Sequence of chain 1.B:
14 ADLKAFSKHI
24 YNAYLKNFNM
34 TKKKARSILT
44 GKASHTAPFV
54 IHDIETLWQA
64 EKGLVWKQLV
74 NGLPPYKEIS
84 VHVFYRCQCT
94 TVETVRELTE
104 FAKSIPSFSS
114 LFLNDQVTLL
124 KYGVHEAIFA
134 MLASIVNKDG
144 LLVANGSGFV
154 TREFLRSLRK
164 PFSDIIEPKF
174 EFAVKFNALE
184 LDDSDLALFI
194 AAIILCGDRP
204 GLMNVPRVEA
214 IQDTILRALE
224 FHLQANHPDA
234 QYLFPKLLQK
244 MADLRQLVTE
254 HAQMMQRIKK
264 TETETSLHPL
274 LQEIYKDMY

The protein below binds the small molecule below.
Small molecule (SMILES): Cc1cc(Cn2ncn(-c3ccc(OC(F)(F)F)cc3)c2=O)cc(C)c1OC(C)(C)C(=O)O

Binding-site contacts:
Ligand atom C2 contacts residue THR93 of chain 1.B at 3.7 Å.
Ligand atom O29 contacts residue TRP69 of chain 1.B at 3.4 Å.
Ligand atom C30 contacts residue ARG89 of chain 1.B at 3.8 Å.
Ligand atom O25 contacts residue TYR278 of chain 1.B at 2.9 Å.
Ligand atom F31 contacts residue LEU60 of chain 1.B at 3.1 Å.
Ligand atom C16 contacts residue PHE132 of chain 1.B at 3.7 Å (hydrophobic).
Ligand atom C2 contacts residue ARG89 of chain 1.B at 3.8 Å.
Ligand atom C21 contacts residue PHE132 of chain 1.B at 3.6 Å (hydrophobic).
Ligand atom F33 contacts residue VAL86 of chain 1.B at 3.6 Å.
Ligand atom F32 contacts residue VAL153 of chain 1.B at 3.2 Å.
Ligand atom C8 contacts residue CYS90 of chain 1.B at 3.5 Å (hydrophobic).
Ligand atom C24 contacts residue TYR278 of chain 1.B at 3.2 Å (hydrophobic).
Ligand atom C21 contacts residue THR94 of chain 1.B at 3.7 Å.
Ligand atom F31 contacts residue TRP69 of chain 1.B at 3.1 Å.
Ligand atom N7 contacts residue CYS90 of chain 1.B at 3.5 Å (h-bond).
Ligand atom F31 contacts residue ARG89 of chain 1.B at 3.4 Å.
Ligand atom C24 contacts residue LEU274 of chain 1.B at 3.6 Å (hydrophobic).
Ligand atom C3 contacts residue THR93 of chain 1.B at 3.3 Å.
Ligand atom O29 contacts residue ARG89 of chain 1.B at 3.6 Å.
Ligand atom C1 contacts residue ARG89 of chain 1.B at 3.7 Å.
Ligand atom C27 contacts residue THR94 of chain 1.B at 3.3 Å.
Ligand atom C16 contacts residue THR94 of chain 1.B at 3.6 Å.
Ligand atom O12 contacts residue THR93 of chain 1.B at 3.8 Å.
Ligand atom C17 contacts residue HIS254 of chain 1.B at 3.4 Å.
Ligand atom C2 contacts residue VAL146 of chain 1.B at 3.6 Å (hydrophobic).
Ligand atom C4 contacts residue CYS90 of chain 1.B at 3.6 Å (hydrophobic).
Ligand atom C5 contacts residue CYS90 of chain 1.B at 3.7 Å (hydrophobic).
Ligand atom F33 contacts residue ARG89 of chain 1.B at 3.2 Å.
Ligand atom C15 contacts residue THR94 of chain 1.B at 3.8 Å.
Ligand atom O26 contacts residue TYR278 of chain 1.B at 2.9 Å (h-bond).
Ligand atom O22 contacts residue HIS254 of chain 1.B at 2.9 Å (h-bond).
Ligand atom C21 contacts residue HIS128 of chain 1.B at 3.6 Å.
Ligand atom O25 contacts residue MET258 of chain 1.B at 3.3 Å.
Ligand atom C15 contacts residue PHE132 of chain 1.B at 3.6 Å (hydrophobic).
Ligand atom O26 contacts residue HIS128 of chain 1.B at 2.9 Å.
Ligand atom O25 contacts residue LEU274 of chain 1.B at 3.2 Å.
Ligand atom O26 contacts residue THR94 of chain 1.B at 3.7 Å.
Ligand atom C28 contacts residue MET258 of chain 1.B at 3.6 Å (hydrophobic).
Ligand atom C13 contacts residue LEU135 of chain 1.B at 3.4 Å (hydrophobic).
Ligand atom C28 contacts residue PHE87 of chain 1.B at 3.4 Å (hydrophobic).